Sequence of chain 1.D:
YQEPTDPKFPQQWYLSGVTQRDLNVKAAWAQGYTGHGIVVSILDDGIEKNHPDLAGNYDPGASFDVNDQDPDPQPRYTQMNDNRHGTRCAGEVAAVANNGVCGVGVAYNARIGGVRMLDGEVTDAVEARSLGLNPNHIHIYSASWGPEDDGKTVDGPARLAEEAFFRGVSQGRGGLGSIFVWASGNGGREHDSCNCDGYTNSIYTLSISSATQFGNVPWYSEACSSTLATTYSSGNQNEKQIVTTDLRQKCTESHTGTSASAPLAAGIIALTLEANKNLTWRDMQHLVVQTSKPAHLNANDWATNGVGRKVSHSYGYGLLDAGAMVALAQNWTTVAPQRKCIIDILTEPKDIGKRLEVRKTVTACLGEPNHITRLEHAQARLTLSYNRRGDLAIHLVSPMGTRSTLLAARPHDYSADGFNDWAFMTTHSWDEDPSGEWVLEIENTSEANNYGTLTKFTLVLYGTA

A small-molecule ligand and the protein it binds are described below.
Small molecule (SMILES): CC(C)(C)[C@H](NC(=O)[C@H](CCCN=C(N)N)NC(=O)Cc1ccc(CN=C(N)N)cc1)C(=O)N[C@@H](CCCN=C(N)N)C(=O)NCc1ccc(C(=N)N)cc1

Binding-site contacts:
Ligand atom C21 contacts residue ALA185 of chain 1.D at 3.5 Å (hydrophobic).
Ligand atom NE contacts residue ASP84 of chain 1.D at 3.5 Å (salt-bridge).
Ligand atom O contacts residue GLY148 of chain 1.D at 3.2 Å (h-bond).
Ligand atom O contacts residue TRP147 of chain 1.D at 3.1 Å.
Ligand atom N34 contacts residue ASP151 of chain 1.D at 3.5 Å (salt-bridge).
Ligand atom N34 contacts residue PRO149 of chain 1.D at 3.0 Å (h-bond).
Ligand atom C18 contacts residue ASP151 of chain 1.D at 3.5 Å.
Ligand atom NH1 contacts residue ASP157 of chain 1.D at 3.3 Å (salt-bridge).
Ligand atom O1 contacts residue PRO149 of chain 1.D at 3.5 Å.
Ligand atom NH1 contacts residue TYR201 of chain 1.D at 2.9 Å (h-bond).
Ligand atom C16 contacts residue SER146 of chain 1.D at 3.4 Å.
Ligand atom N23 contacts residue SER261 of chain 1.D at 3.5 Å (h-bond).
Ligand atom C21 contacts residue TRP147 of chain 1.D at 3.4 Å (hydrophobic).
Ligand atom NH2 contacts residue ASN85 of chain 1.D at 3.0 Å (h-bond).
Ligand atom N contacts residue GLY148 of chain 1.D at 2.9 Å (h-bond).
Ligand atom C19 contacts residue ASP151 of chain 1.D at 3.2 Å.
Ligand atom N34 contacts residue GLY148 of chain 1.D at 3.5 Å.
Ligand atom CA contacts residue GLY148 of chain 1.D at 3.3 Å.
Ligand atom C8 contacts residue VAL124 of chain 1.D at 3.2 Å (hydrophobic).
Ligand atom NE contacts residue GLU129 of chain 1.D at 3.0 Å (salt-bridge).
Ligand atom N2 contacts residue VAL124 of chain 1.D at 2.8 Å (h-bond).
Ligand atom C9 contacts residue VAL124 of chain 1.D at 3.5 Å (hydrophobic).
Ligand atom N2 contacts residue GLU129 of chain 1.D at 2.8 Å (salt-bridge).
Ligand atom CZ contacts residue TYR201 of chain 1.D at 3.4 Å (hydrophobic).
Ligand atom N35 contacts residue ALA185 of chain 1.D at 2.9 Å (h-bond).
Ligand atom C22 contacts residue SER146 of chain 1.D at 3.4 Å.
Ligand atom N2 contacts residue THR125 of chain 1.D at 3.5 Å.
Ligand atom NE contacts residue ASP47 of chain 1.D at 2.9 Å (salt-bridge).
Ligand atom NE contacts residue TYR201 of chain 1.D at 3.2 Å (h-bond).
Ligand atom N34 contacts residue ASP199 of chain 1.D at 2.8 Å (salt-bridge).
Ligand atom NH2 contacts residue ASP157 of chain 1.D at 2.7 Å (salt-bridge).
Ligand atom N23 contacts residue SER146 of chain 1.D at 2.7 Å (h-bond).
Ligand atom C16 contacts residue SER261 of chain 1.D at 3.1 Å.
Ligand atom NH1 contacts residue GLY158 of chain 1.D at 3.3 Å (h-bond).
Ligand atom C22 contacts residue TRP147 of chain 1.D at 3.4 Å (hydrophobic).
Ligand atom C27 contacts residue ASP199 of chain 1.D at 3.2 Å.
Ligand atom C17 contacts residue THR260 of chain 1.D at 3.6 Å.
Ligand atom CZ contacts residue ASP157 of chain 1.D at 3.4 Å.
Ligand atom NH2 contacts residue ASP47 of chain 1.D at 3.5 Å (salt-bridge).
Ligand atom N35 contacts residue ASP199 of chain 1.D at 2.8 Å (salt-bridge).